Sequence of chain 1.A:
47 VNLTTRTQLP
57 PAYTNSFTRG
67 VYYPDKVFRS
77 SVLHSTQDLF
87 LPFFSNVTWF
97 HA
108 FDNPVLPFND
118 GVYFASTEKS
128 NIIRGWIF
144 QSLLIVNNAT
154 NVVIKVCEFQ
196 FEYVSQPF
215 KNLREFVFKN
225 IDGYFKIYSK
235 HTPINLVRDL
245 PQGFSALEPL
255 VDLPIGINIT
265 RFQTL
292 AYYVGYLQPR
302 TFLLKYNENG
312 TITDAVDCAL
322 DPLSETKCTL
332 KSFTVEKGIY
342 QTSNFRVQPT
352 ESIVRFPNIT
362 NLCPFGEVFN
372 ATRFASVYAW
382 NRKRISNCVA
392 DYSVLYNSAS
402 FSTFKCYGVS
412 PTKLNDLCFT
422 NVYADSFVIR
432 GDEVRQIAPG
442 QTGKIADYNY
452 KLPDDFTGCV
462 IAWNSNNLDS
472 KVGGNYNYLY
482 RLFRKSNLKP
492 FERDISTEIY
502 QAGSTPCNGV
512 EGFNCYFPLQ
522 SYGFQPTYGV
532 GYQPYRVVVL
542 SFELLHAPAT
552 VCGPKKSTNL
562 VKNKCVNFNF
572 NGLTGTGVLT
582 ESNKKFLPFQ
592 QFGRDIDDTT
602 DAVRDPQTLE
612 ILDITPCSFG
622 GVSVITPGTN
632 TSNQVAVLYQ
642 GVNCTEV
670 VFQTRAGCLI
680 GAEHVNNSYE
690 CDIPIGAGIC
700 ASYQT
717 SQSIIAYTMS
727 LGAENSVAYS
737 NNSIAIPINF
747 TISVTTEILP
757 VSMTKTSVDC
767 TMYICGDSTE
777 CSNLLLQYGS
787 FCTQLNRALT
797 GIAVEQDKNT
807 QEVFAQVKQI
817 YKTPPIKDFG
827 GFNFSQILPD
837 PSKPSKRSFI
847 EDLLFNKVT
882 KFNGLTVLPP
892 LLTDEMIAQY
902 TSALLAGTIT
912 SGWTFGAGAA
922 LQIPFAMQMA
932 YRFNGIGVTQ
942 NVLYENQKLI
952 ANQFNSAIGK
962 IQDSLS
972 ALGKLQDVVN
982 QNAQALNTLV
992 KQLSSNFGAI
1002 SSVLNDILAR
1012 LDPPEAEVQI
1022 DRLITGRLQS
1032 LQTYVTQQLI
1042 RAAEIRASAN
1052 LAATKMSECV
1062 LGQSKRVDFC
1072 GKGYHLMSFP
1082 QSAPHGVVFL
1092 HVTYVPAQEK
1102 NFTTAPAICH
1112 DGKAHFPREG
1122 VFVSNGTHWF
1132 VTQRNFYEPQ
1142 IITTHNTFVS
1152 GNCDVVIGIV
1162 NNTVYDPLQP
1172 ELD

The protein below binds the small molecule below.
Small molecule (SMILES): CC(=O)N[C@@H]1[C@@H](O)[C@H](O)[C@@H](CO)O[C@H]1O

Binding-site contacts:
Ligand atom O6 contacts residue VAL156 of chain 1.A at 4.3 Å.
Ligand atom N2 contacts residue THR153 of chain 1.A at 3.3 Å.
Ligand atom C7 contacts residue ASN151 of chain 1.A at 3.1 Å.
Ligand atom O7 contacts residue ASN151 of chain 1.A at 3.0 Å (h-bond).
Ligand atom O5 contacts residue ASN151 of chain 1.A at 2.4 Å (h-bond).
Ligand atom C3 contacts residue THR153 of chain 1.A at 3.2 Å.
Ligand atom C4 contacts residue ASN151 of chain 1.A at 4.2 Å.
Ligand atom C5 contacts residue THR153 of chain 1.A at 4.0 Å.
Ligand atom C6 contacts residue VAL156 of chain 1.A at 3.7 Å (hydrophobic).
Ligand atom O5 contacts residue THR153 of chain 1.A at 4.1 Å.
Ligand atom C8 contacts residue ASN151 of chain 1.A at 4.3 Å.
Ligand atom C8 contacts residue THR153 of chain 1.A at 3.7 Å.
Ligand atom C2 contacts residue THR153 of chain 1.A at 3.4 Å.
Ligand atom C1 contacts residue ASN151 of chain 1.A at 1.4 Å.
Ligand atom C2 contacts residue ASN151 of chain 1.A at 2.4 Å.
Ligand atom C1 contacts residue THR153 of chain 1.A at 3.2 Å.
Ligand atom C5 contacts residue VAL156 of chain 1.A at 4.2 Å (hydrophobic).
Ligand atom O3 contacts residue THR153 of chain 1.A at 4.2 Å.
Ligand atom N2 contacts residue ASN151 of chain 1.A at 2.8 Å (h-bond).
Ligand atom C7 contacts residue THR153 of chain 1.A at 4.0 Å.
Ligand atom C5 contacts residue ASN151 of chain 1.A at 3.7 Å.
Ligand atom C4 contacts residue THR153 of chain 1.A at 4.1 Å.
Ligand atom C3 contacts residue ASN151 of chain 1.A at 3.8 Å.